Sequence of chain 1.C:
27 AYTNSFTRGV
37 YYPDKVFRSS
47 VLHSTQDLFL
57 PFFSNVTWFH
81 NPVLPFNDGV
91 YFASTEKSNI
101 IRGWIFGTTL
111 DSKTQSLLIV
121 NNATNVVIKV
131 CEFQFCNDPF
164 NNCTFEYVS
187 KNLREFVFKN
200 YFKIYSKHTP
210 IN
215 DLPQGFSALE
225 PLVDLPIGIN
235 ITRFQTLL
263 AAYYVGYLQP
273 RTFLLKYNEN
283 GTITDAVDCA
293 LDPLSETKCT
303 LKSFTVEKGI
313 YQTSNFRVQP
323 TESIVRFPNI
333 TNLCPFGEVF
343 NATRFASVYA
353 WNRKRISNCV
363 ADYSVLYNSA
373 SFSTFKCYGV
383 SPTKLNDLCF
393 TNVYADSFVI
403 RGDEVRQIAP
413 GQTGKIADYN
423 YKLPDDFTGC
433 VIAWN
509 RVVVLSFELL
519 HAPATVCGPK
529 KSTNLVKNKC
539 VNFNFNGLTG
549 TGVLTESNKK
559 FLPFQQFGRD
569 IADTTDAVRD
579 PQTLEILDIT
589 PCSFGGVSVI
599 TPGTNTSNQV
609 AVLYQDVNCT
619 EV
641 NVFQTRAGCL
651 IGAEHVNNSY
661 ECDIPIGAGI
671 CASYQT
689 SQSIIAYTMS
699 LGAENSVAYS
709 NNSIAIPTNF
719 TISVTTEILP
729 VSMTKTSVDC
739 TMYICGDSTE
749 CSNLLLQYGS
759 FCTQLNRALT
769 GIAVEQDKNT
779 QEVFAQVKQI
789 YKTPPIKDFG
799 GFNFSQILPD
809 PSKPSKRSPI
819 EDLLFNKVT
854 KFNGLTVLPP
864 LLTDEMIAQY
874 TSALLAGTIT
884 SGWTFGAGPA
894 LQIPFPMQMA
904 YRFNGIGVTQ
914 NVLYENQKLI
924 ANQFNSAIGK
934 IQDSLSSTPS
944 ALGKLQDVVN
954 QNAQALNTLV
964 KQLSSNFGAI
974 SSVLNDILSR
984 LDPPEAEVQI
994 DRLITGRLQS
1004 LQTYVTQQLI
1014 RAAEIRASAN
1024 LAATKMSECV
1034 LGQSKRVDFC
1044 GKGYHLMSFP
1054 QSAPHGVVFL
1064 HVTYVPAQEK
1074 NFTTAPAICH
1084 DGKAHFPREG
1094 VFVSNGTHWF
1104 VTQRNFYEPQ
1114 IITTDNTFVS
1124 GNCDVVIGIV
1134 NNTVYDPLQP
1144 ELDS

The small molecule below binds the protein below.
Small molecule (SMILES): CC(=O)N[C@@H]1[C@@H](O)[C@H](O)[C@@H](CO)O[C@H]1O

Binding-site contacts:
Ligand atom C4 contacts residue ASN709 of chain 1.C at 4.2 Å.
Ligand atom C5 contacts residue ASN709 of chain 1.C at 3.6 Å.
Ligand atom C3 contacts residue ASN709 of chain 1.C at 3.8 Å.
Ligand atom C1 contacts residue ASN709 of chain 1.C at 1.4 Å.
Ligand atom O5 contacts residue ASN709 of chain 1.C at 2.4 Å (h-bond).
Ligand atom C7 contacts residue ASN709 of chain 1.C at 3.1 Å.
Ligand atom C2 contacts residue ASN709 of chain 1.C at 2.4 Å.
Ligand atom O7 contacts residue ASN709 of chain 1.C at 2.9 Å (h-bond).
Ligand atom N2 contacts residue ASN709 of chain 1.C at 2.9 Å (h-bond).
Ligand atom C8 contacts residue ASN709 of chain 1.C at 4.3 Å.
Ligand atom C8 contacts residue GLY1131 of chain 1.C at 3.5 Å.